Sequence of chain 1.C:
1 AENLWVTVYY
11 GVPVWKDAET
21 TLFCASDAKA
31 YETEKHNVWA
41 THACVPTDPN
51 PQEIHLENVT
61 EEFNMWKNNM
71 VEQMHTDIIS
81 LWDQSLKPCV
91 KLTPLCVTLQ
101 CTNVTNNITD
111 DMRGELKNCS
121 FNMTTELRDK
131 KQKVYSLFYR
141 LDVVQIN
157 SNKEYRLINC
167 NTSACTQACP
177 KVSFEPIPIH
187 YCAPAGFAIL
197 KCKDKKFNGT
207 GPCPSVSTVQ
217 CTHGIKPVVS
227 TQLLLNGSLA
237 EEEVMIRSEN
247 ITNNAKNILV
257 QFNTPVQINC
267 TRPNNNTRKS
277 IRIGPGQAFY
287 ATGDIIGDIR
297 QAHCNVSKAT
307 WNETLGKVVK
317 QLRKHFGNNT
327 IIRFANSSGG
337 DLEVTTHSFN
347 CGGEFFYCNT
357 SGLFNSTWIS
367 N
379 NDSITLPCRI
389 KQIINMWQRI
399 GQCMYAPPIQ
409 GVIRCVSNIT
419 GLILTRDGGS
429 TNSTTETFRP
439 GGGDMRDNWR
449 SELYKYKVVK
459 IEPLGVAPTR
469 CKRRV

Sequence of chain 1.I:
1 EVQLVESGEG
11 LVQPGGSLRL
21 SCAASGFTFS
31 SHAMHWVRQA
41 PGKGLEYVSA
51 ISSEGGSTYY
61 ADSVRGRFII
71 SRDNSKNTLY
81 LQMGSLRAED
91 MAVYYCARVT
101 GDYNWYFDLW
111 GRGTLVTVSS

This small molecule binds to this protein.
Small molecule (SMILES): CC(=O)N[C@H]1[C@H](O[C@H]2[C@H](O)[C@@H](NC(C)=O)CO[C@@H]2CO)O[C@H](CO)[C@@H](O[C@@H]2O[C@H](CO[C@H]3O[C@H](CO)[C@@H](O)[C@H](O)[C@@H]3O)[C@@H](O)[C@H](O[C@H]3O[C@H](CO)[C@@H](O)[C@H](O)[C@@H]3O)[C@@H]2O)[C@@H]1O

Binding-site contacts:
Ligand atom C8 contacts residue GLU57 of chain 1.C at 4.0 Å.
Ligand atom C4 contacts residue THR58 of chain 1.I at 3.9 Å.
Ligand atom C8 contacts residue ASN58 of chain 1.C at 4.5 Å.
Ligand atom O7 contacts residue TYR60 of chain 1.I at 2.7 Å (h-bond).
Ligand atom O6 contacts residue GLY56 of chain 1.I at 3.2 Å (h-bond).
Ligand atom O3 contacts residue GLY56 of chain 1.I at 3.7 Å.
Ligand atom O7 contacts residue ASN58 of chain 1.C at 3.4 Å (h-bond).
Ligand atom C8 contacts residue SER17 of chain 1.A at 3.6 Å.
Ligand atom C8 contacts residue THR58 of chain 1.I at 4.2 Å.
Ligand atom C7 contacts residue GLU57 of chain 1.C at 4.3 Å.
Ligand atom C7 contacts residue SER17 of chain 1.A at 3.6 Å.
Ligand atom C2 contacts residue THR58 of chain 1.I at 3.9 Å.
Ligand atom C8 contacts residue ILE69 of chain 1.I at 4.4 Å (hydrophobic).
Ligand atom C1 contacts residue ASN58 of chain 1.C at 1.4 Å.
Ligand atom C8 contacts residue TYR60 of chain 1.I at 4.0 Å (hydrophobic).
Ligand atom C1 contacts residue THR58 of chain 1.I at 4.3 Å.
Ligand atom C2 contacts residue ASN58 of chain 1.C at 2.5 Å.
Ligand atom N2 contacts residue ASN58 of chain 1.C at 2.9 Å (h-bond).
Ligand atom O3 contacts residue SER57 of chain 1.I at 3.5 Å.
Ligand atom C4 contacts residue ASN58 of chain 1.C at 4.2 Å.
Ligand atom O3 contacts residue THR58 of chain 1.I at 3.0 Å (h-bond).
Ligand atom C7 contacts residue TYR60 of chain 1.I at 3.6 Å (hydrophobic).
Ligand atom C6 contacts residue GLY56 of chain 1.I at 4.0 Å.
Ligand atom O7 contacts residue SER57 of chain 1.I at 4.5 Å.
Ligand atom O7 contacts residue SER17 of chain 1.A at 2.8 Å (h-bond).
Ligand atom C8 contacts residue TYR59 of chain 1.I at 3.8 Å (hydrophobic).
Ligand atom C7 contacts residue THR58 of chain 1.I at 4.2 Å.
Ligand atom C3 contacts residue THR58 of chain 1.I at 3.4 Å.
Ligand atom O4 contacts residue THR58 of chain 1.I at 3.2 Å (h-bond).
Ligand atom C7 contacts residue ASN58 of chain 1.C at 3.3 Å.
Ligand atom C3 contacts residue ASN58 of chain 1.C at 3.8 Å.
Ligand atom N2 contacts residue GLU57 of chain 1.C at 4.1 Å.
Ligand atom C7 contacts residue GLY16 of chain 1.A at 4.2 Å.
Ligand atom C8 contacts residue SER57 of chain 1.I at 4.3 Å.
Ligand atom O5 contacts residue ASN58 of chain 1.C at 2.3 Å (h-bond).
Ligand atom C7 contacts residue SER57 of chain 1.I at 4.4 Å.
Ligand atom O7 contacts residue GLY16 of chain 1.A at 3.2 Å (h-bond).
Ligand atom N2 contacts residue THR58 of chain 1.I at 3.2 Å (h-bond).
Ligand atom O7 contacts residue THR58 of chain 1.I at 3.5 Å (h-bond).
Ligand atom C5 contacts residue ASN58 of chain 1.C at 3.6 Å.

Sequence of chain 1.A:
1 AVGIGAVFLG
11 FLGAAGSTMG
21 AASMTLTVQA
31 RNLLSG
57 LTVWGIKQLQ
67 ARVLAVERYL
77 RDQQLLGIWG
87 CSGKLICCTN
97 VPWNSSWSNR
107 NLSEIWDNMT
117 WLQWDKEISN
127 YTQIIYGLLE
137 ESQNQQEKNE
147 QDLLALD